A small-molecule ligand and the protein it binds are described below.
Small molecule (SMILES): CC(=O)N[C@H]1[C@H](O[C@H]2[C@H](O)[C@@H](NC(C)=O)CO[C@@H]2CO)O[C@H](CO)[C@@H](O[C@@H]2O[C@H](CO)[C@@H](O)[C@H](O)[C@@H]2O)[C@@H]1O

Sequence of chain 1.B:
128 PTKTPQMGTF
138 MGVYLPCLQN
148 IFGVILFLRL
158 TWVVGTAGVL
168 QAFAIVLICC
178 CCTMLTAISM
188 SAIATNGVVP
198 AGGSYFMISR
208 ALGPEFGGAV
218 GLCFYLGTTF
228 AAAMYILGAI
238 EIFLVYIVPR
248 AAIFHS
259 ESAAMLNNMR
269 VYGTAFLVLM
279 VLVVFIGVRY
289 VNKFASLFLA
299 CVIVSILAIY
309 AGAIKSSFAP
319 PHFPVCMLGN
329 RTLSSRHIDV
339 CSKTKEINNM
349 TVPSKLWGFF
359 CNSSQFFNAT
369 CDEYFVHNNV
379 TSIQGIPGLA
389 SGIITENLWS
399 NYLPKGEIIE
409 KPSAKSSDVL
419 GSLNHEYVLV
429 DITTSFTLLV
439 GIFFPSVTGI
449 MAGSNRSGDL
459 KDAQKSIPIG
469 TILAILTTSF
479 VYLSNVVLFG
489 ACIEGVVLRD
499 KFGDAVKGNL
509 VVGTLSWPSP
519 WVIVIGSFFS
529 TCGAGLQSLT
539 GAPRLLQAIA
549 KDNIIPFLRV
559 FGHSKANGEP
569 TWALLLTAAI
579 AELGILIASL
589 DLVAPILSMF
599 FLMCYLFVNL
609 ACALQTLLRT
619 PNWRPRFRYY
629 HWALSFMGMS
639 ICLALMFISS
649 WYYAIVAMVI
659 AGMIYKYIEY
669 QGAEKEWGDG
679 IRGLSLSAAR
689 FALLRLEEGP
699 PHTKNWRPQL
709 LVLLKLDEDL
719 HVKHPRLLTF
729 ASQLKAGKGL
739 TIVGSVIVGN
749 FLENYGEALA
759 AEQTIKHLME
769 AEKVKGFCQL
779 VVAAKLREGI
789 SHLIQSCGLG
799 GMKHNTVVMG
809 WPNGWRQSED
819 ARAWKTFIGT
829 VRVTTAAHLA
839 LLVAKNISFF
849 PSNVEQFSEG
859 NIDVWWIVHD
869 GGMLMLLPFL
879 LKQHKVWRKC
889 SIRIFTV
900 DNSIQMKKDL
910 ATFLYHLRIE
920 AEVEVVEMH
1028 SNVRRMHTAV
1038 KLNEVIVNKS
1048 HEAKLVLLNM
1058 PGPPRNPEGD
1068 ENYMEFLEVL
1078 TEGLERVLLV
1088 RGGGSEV

Binding-site contacts:
Ligand atom C8 contacts residue GLU408 of chain 1.B at 3.6 Å.
Ligand atom C6 contacts residue SER415 of chain 1.B at 3.0 Å.
Ligand atom N2 contacts residue ASP416 of chain 1.B at 4.5 Å.
Ligand atom C7 contacts residue PRO410 of chain 1.B at 4.4 Å (hydrophobic).
Ligand atom C5 contacts residue ASP416 of chain 1.B at 4.2 Å.
Ligand atom C3 contacts residue ASN328 of chain 1.B at 3.7 Å.
Ligand atom O5 contacts residue ASN328 of chain 1.B at 2.6 Å (h-bond).
Ligand atom C6 contacts residue SER414 of chain 1.B at 4.3 Å.
Ligand atom C7 contacts residue ASN328 of chain 1.B at 3.6 Å.
Ligand atom O4 contacts residue ASP416 of chain 1.B at 4.2 Å.
Ligand atom C8 contacts residue PRO410 of chain 1.B at 3.7 Å (hydrophobic).
Ligand atom C5 contacts residue SER414 of chain 1.B at 4.2 Å.
Ligand atom O5 contacts residue SER415 of chain 1.B at 3.8 Å.
Ligand atom C8 contacts residue ASP416 of chain 1.B at 3.9 Å.
Ligand atom C7 contacts residue GLU408 of chain 1.B at 4.3 Å.
Ligand atom N2 contacts residue ASN328 of chain 1.B at 2.6 Å (h-bond).
Ligand atom O7 contacts residue ASP416 of chain 1.B at 3.3 Å (salt-bridge).
Ligand atom C1 contacts residue SER414 of chain 1.B at 3.5 Å.
Ligand atom C2 contacts residue ASN328 of chain 1.B at 2.3 Å.
Ligand atom O7 contacts residue PRO410 of chain 1.B at 4.4 Å.
Ligand atom C4 contacts residue ASN328 of chain 1.B at 4.3 Å.
Ligand atom C1 contacts residue ASN328 of chain 1.B at 1.5 Å.
Ligand atom C5 contacts residue SER415 of chain 1.B at 4.0 Å.
Ligand atom O6 contacts residue ASP416 of chain 1.B at 2.5 Å (salt-bridge).
Ligand atom C1 contacts residue ASP416 of chain 1.B at 4.4 Å.
Ligand atom O6 contacts residue SER415 of chain 1.B at 3.9 Å.
Ligand atom O5 contacts residue SER414 of chain 1.B at 2.9 Å (h-bond).
Ligand atom O7 contacts residue ASN328 of chain 1.B at 4.3 Å.
Ligand atom C5 contacts residue ASN328 of chain 1.B at 3.8 Å.
Ligand atom N2 contacts residue GLU408 of chain 1.B at 3.9 Å.
Ligand atom C2 contacts residue SER414 of chain 1.B at 4.4 Å.
Ligand atom C7 contacts residue ASP416 of chain 1.B at 3.6 Å.
Ligand atom C6 contacts residue ASP416 of chain 1.B at 2.9 Å.